This small molecule binds to this protein.
Small molecule (SMILES): OC[C@H]1O[C@@H](O)[C@H](O)[C@@H](O)[C@H]1O

Sequence of chain 1.C:
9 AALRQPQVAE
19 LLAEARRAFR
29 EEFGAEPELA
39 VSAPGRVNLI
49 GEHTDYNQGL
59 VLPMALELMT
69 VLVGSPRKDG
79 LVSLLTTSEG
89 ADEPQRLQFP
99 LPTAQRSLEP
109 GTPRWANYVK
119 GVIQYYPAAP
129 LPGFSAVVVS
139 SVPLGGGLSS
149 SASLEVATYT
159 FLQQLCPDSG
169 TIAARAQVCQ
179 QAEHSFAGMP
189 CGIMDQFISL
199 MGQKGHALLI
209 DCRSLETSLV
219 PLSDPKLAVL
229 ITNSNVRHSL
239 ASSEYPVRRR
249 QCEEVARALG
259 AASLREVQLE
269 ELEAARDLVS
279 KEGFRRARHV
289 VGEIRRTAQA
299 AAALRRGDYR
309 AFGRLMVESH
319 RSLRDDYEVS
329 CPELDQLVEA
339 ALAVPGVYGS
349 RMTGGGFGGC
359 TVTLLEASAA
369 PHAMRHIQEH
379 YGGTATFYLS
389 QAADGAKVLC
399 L

Binding-site contacts:
Ligand atom C6 contacts residue HIS51 of chain 1.C at 3.3 Å.
Ligand atom C3 contacts residue ASP53 of chain 1.C at 3.2 Å.
Ligand atom C2 contacts residue CYS189 of chain 1.C at 4.0 Å (hydrophobic).
Ligand atom O6 contacts residue GLU50 of chain 1.C at 2.5 Å (salt-bridge).
Ligand atom O3 contacts residue CYS189 of chain 1.C at 3.8 Å.
Ligand atom O4 contacts residue GLY190 of chain 1.C at 4.1 Å.
Ligand atom O6 contacts residue MET192 of chain 1.C at 3.7 Å.
Ligand atom C3 contacts residue GLY190 of chain 1.C at 4.0 Å.
Ligand atom O6 contacts residue GLY49 of chain 1.C at 4.1 Å.
Ligand atom O6 contacts residue GLY352 of chain 1.C at 4.1 Å.
Ligand atom C1 contacts residue ASP193 of chain 1.C at 3.6 Å.
Ligand atom C4 contacts residue ASP53 of chain 1.C at 3.1 Å.
Ligand atom C1 contacts residue ARG44 of chain 1.C at 3.8 Å.
Ligand atom O1 contacts residue ARG44 of chain 1.C at 3.8 Å.
Ligand atom O3 contacts residue TYR243 of chain 1.C at 3.4 Å (h-bond).
Ligand atom O5 contacts residue GLY352 of chain 1.C at 4.0 Å.
Ligand atom C3 contacts residue TYR243 of chain 1.C at 3.5 Å (hydrophobic).
Ligand atom O1 contacts residue ASP193 of chain 1.C at 3.7 Å.
Ligand atom O6 contacts residue HIS51 of chain 1.C at 2.9 Å (h-bond).
Ligand atom O4 contacts residue TYR54 of chain 1.C at 3.6 Å.
Ligand atom C3 contacts residue ASP193 of chain 1.C at 3.8 Å.
Ligand atom O1 contacts residue GLY353 of chain 1.C at 3.8 Å.
Ligand atom O3 contacts residue ASP53 of chain 1.C at 2.5 Å (salt-bridge).
Ligand atom O5 contacts residue GLY353 of chain 1.C at 3.6 Å.
Ligand atom C2 contacts residue TYR243 of chain 1.C at 3.2 Å (hydrophobic).
Ligand atom C6 contacts residue GLU50 of chain 1.C at 3.6 Å.
Ligand atom O5 contacts residue TYR243 of chain 1.C at 3.4 Å.
Ligand atom O3 contacts residue GLY190 of chain 1.C at 2.7 Å (h-bond).
Ligand atom O4 contacts residue TYR243 of chain 1.C at 2.4 Å (h-bond).
Ligand atom O2 contacts residue CYS189 of chain 1.C at 3.2 Å.
Ligand atom C6 contacts residue GLY352 of chain 1.C at 4.1 Å.
Ligand atom O6 contacts residue ASN46 of chain 1.C at 4.1 Å.
Ligand atom C5 contacts residue MET192 of chain 1.C at 3.8 Å (hydrophobic).
Ligand atom C4 contacts residue MET192 of chain 1.C at 3.8 Å (hydrophobic).
Ligand atom O2 contacts residue ASP193 of chain 1.C at 2.8 Å (salt-bridge).
Ligand atom O4 contacts residue ASP53 of chain 1.C at 2.7 Å (salt-bridge).
Ligand atom O2 contacts residue TYR243 of chain 1.C at 4.0 Å.
Ligand atom C3 contacts residue MET192 of chain 1.C at 4.0 Å (hydrophobic).
Ligand atom C4 contacts residue TYR243 of chain 1.C at 3.4 Å (hydrophobic).
Ligand atom C2 contacts residue ASP193 of chain 1.C at 3.5 Å.